Sequence of chain 1.A:
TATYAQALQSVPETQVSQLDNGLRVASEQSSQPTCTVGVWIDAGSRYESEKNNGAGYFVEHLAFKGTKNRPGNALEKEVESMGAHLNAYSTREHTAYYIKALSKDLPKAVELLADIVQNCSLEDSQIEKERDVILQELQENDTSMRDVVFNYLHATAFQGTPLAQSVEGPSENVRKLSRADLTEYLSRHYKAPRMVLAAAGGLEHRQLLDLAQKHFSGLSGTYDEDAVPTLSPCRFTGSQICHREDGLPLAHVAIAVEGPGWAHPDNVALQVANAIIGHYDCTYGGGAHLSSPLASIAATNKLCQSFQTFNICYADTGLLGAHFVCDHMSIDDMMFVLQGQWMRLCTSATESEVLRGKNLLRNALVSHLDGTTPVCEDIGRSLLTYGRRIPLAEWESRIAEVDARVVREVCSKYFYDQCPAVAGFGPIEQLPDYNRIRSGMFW

Binding-site contacts:
Ligand atom C2' contacts residue SER397 of chain 1.A at 3.9 Å.
Ligand atom C2' contacts residue ARG398 of chain 1.A at 4.0 Å.
Ligand atom O6 contacts residue GLU394 of chain 1.A at 2.6 Å (salt-bridge).
Ligand atom C3' contacts residue ARG398 of chain 1.A at 4.2 Å.
Ligand atom C1' contacts residue SER397 of chain 1.A at 4.2 Å.
Ligand atom C5' contacts residue GLU401 of chain 1.A at 3.8 Å.
Ligand atom O6 contacts residue PRO391 of chain 1.A at 3.2 Å.
Ligand atom C5' contacts residue SER397 of chain 1.A at 4.3 Å.
Ligand atom C2 contacts residue ALA393 of chain 1.A at 3.8 Å (hydrophobic).
Ligand atom O2 contacts residue SER397 of chain 1.A at 2.6 Å (h-bond).
Ligand atom C6 contacts residue GLU394 of chain 1.A at 3.5 Å.
Ligand atom C1 contacts residue SER397 of chain 1.A at 4.1 Å.
Ligand atom O1 contacts residue GLU394 of chain 1.A at 3.5 Å.
Ligand atom C1 contacts residue GLU394 of chain 1.A at 4.0 Å.
Ligand atom O3 contacts residue GLN9 of chain 1.A at 4.0 Å.
Ligand atom C5' contacts residue ARG398 of chain 1.A at 3.8 Å.
Ligand atom C1' contacts residue GLU394 of chain 1.A at 3.6 Å.
Ligand atom C6' contacts residue GLU401 of chain 1.A at 3.4 Å.
Ligand atom C2 contacts residue SER397 of chain 1.A at 3.5 Å.
Ligand atom O2 contacts residue ALA393 of chain 1.A at 3.8 Å.
Ligand atom C5 contacts residue GLU394 of chain 1.A at 4.3 Å.
Ligand atom O6 contacts residue ARG388 of chain 1.A at 4.2 Å.
Ligand atom C2 contacts residue GLU394 of chain 1.A at 3.9 Å.
Ligand atom C2' contacts residue GLU394 of chain 1.A at 4.0 Å.
Ligand atom O1 contacts residue SER397 of chain 1.A at 3.4 Å.
Ligand atom C6' contacts residue ARG398 of chain 1.A at 4.0 Å.
Ligand atom C4' contacts residue ARG398 of chain 1.A at 3.6 Å.
Ligand atom O5 contacts residue GLU394 of chain 1.A at 3.4 Å.
Ligand atom C6 contacts residue PRO391 of chain 1.A at 4.4 Å (hydrophobic).
Ligand atom O3 contacts residue ALA393 of chain 1.A at 3.6 Å.

This small molecule binds to this protein.
Small molecule (SMILES): CCCCCCO[C@@H]1O[C@H](CO)[C@@H](O)[C@H](O)[C@H]1O